This small molecule binds to this protein.
Small molecule (SMILES): CC(=O)N[C@@H]1[C@@H](O)[C@H](O)[C@@H](CO)O[C@H]1O

Sequence of chain 1.C:
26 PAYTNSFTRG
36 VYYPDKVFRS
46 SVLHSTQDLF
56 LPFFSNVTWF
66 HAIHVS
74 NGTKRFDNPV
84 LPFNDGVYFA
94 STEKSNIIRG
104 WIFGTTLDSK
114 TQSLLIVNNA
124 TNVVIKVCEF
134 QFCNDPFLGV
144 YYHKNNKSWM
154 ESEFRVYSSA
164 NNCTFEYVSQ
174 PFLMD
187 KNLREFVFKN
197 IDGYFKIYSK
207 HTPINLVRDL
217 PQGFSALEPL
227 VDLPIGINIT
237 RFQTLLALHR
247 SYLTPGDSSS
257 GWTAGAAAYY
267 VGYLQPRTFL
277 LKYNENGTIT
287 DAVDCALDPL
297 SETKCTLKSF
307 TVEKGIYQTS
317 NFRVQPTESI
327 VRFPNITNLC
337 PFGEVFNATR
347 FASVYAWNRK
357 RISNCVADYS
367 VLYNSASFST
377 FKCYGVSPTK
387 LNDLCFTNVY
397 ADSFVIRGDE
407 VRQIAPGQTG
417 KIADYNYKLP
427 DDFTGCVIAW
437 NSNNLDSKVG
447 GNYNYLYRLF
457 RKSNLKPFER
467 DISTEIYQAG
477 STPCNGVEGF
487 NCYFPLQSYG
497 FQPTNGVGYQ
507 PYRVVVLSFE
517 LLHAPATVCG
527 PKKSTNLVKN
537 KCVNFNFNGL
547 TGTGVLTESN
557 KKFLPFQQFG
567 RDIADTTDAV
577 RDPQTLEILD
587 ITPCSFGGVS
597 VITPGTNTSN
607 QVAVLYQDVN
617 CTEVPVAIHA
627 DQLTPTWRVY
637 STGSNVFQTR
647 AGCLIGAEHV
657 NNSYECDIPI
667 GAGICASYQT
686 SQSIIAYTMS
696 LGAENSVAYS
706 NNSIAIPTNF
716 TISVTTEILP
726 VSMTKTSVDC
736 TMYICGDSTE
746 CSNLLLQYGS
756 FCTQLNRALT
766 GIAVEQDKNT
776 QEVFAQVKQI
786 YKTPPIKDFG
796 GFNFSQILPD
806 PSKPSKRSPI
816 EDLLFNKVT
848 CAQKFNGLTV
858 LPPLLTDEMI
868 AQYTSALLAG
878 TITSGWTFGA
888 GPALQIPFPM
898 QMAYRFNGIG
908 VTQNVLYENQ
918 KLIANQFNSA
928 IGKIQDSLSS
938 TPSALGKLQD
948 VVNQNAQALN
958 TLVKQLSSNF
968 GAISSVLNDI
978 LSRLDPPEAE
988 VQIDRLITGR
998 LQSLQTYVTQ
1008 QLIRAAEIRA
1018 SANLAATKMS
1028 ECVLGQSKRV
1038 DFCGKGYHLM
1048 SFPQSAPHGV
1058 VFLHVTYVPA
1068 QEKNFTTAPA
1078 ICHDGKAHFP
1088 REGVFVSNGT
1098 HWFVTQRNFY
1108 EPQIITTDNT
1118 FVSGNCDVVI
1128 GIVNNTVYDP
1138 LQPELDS

Binding-site contacts:
Ligand atom C5 contacts residue ASN616 of chain 1.C at 3.6 Å.
Ligand atom O5 contacts residue ASN616 of chain 1.C at 2.3 Å (h-bond).
Ligand atom C1 contacts residue ASN616 of chain 1.C at 1.4 Å.
Ligand atom C8 contacts residue GLN644 of chain 1.C at 3.6 Å.
Ligand atom N2 contacts residue GLN644 of chain 1.C at 4.0 Å.
Ligand atom C2 contacts residue ASN616 of chain 1.C at 2.4 Å.
Ligand atom O7 contacts residue ASN616 of chain 1.C at 3.6 Å.
Ligand atom C3 contacts residue ASN616 of chain 1.C at 3.8 Å.
Ligand atom N2 contacts residue ASN616 of chain 1.C at 2.9 Å (h-bond).
Ligand atom C7 contacts residue GLN644 of chain 1.C at 4.2 Å.
Ligand atom C7 contacts residue ASN616 of chain 1.C at 3.5 Å.
Ligand atom C4 contacts residue ASN616 of chain 1.C at 4.2 Å.